Binding-site contacts:
Ligand atom C6 contacts residue THR261 of chain 1.A at 3.4 Å.
Ligand atom C22 contacts residue LEU316 of chain 1.A at 3.8 Å (hydrophobic).
Ligand atom C11 contacts residue PHE328 of chain 1.A at 3.4 Å (hydrophobic).
Ligand atom N1 contacts residue THR261 of chain 1.A at 3.1 Å (h-bond).
Ligand atom C1 contacts residue LEU316 of chain 1.A at 3.7 Å (hydrophobic).
Ligand atom N4 contacts residue ALA216 of chain 1.A at 3.9 Å.
Ligand atom O contacts residue THR261 of chain 1.A at 3.9 Å.
Ligand atom C8 contacts residue ASP327 of chain 1.A at 3.8 Å.
Ligand atom C10 contacts residue ASP327 of chain 1.A at 3.3 Å.
Ligand atom C23 contacts residue MET264 of chain 1.A at 3.3 Å (hydrophobic).
Ligand atom C1 contacts residue ALA216 of chain 1.A at 3.5 Å (hydrophobic).
Ligand atom C10 contacts residue PHE328 of chain 1.A at 3.7 Å (hydrophobic).
Ligand atom C3 contacts residue VAL204 of chain 1.A at 3.8 Å (hydrophobic).
Ligand atom C9 contacts residue VAL246 of chain 1.A at 3.5 Å (hydrophobic).
Ligand atom C21 contacts residue LEU196 of chain 1.A at 3.5 Å (hydrophobic).
Ligand atom C3 contacts residue LEU316 of chain 1.A at 3.7 Å (hydrophobic).
Ligand atom C15 contacts residue ALA326 of chain 1.A at 3.9 Å (hydrophobic).
Ligand atom N1 contacts residue ALA216 of chain 1.A at 3.1 Å.
Ligand atom C18 contacts residue SER268 of chain 1.A at 3.9 Å.
Ligand atom C9 contacts residue ASP327 of chain 1.A at 3.6 Å.
Ligand atom C22 contacts residue VAL204 of chain 1.A at 3.9 Å (hydrophobic).
Ligand atom C6 contacts residue LYS218 of chain 1.A at 3.9 Å.
Ligand atom C11 contacts residue ASP327 of chain 1.A at 3.3 Å.
Ligand atom C2 contacts residue LEU316 of chain 1.A at 3.6 Å (hydrophobic).
Ligand atom C14 contacts residue LYS218 of chain 1.A at 3.5 Å.
Ligand atom C14 contacts residue ALA326 of chain 1.A at 3.9 Å (hydrophobic).
Ligand atom C21 contacts residue VAL204 of chain 1.A at 3.9 Å (hydrophobic).
Ligand atom N2 contacts residue VAL204 of chain 1.A at 3.6 Å.
Ligand atom C5 contacts residue THR261 of chain 1.A at 3.7 Å.
Ligand atom N1 contacts residue LEU316 of chain 1.A at 3.6 Å.
Ligand atom N2 contacts residue LEU316 of chain 1.A at 3.9 Å.
Ligand atom C10 contacts residue VAL246 of chain 1.A at 3.5 Å (hydrophobic).
Ligand atom C7 contacts residue LYS218 of chain 1.A at 3.8 Å.
Ligand atom C14 contacts residue ASP327 of chain 1.A at 3.2 Å.
Ligand atom C12 contacts residue ASP327 of chain 1.A at 3.5 Å.
Ligand atom N1 contacts residue GLU262 of chain 1.A at 3.0 Å (salt-bridge).
Ligand atom C16 contacts residue VAL204 of chain 1.A at 3.5 Å (hydrophobic).
Ligand atom C13 contacts residue ASP327 of chain 1.A at 3.6 Å.
Ligand atom N4 contacts residue MET264 of chain 1.A at 3.0 Å (h-bond).
Ligand atom C20 contacts residue LEU196 of chain 1.A at 3.3 Å (hydrophobic).

The protein below binds the small molecule below.
Small molecule (SMILES): Nc1ncnc2c1c(-c1ccc(Oc3ccccc3)cc1)cn2C1CCCC1

Sequence of chain 1.A:
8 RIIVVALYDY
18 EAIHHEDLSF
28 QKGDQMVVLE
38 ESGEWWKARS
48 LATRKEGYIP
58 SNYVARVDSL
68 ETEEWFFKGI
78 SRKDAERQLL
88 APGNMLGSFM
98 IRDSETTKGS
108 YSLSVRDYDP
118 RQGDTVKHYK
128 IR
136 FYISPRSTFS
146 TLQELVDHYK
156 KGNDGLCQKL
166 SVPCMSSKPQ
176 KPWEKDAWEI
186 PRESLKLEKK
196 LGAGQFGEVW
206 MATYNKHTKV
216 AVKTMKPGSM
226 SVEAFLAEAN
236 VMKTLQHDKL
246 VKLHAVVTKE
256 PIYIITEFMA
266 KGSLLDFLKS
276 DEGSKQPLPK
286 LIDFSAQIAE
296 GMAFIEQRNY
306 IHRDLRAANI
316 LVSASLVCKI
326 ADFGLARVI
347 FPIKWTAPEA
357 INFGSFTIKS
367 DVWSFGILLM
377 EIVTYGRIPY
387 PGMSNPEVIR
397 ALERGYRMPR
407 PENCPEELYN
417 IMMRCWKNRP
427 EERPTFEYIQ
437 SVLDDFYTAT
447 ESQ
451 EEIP